Sequence of chain 1.A:
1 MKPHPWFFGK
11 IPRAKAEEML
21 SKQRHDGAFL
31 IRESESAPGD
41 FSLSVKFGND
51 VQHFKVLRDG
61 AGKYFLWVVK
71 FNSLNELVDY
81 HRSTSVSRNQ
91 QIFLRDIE

The small molecule below binds the protein below.
Small molecule (SMILES): CC(C)[C@H](NC(=O)[C@H](CC(N)=O)NC(=O)[C@@H](NC(=O)[C@H](Cc1ccc(OP(=O)(O)O)cc1)NC(=O)[C@H](Cc1ccccc1)NC(=O)[C@@H]1CCCN1C(=O)[C@@H](N)CCCCN)C(C)C)C(N)=O

Binding-site contacts:
Ligand atom N contacts residue ARG13 of chain 1.A at 3.3 Å (salt-bridge).
Ligand atom CG contacts residue SER36 of chain 1.A at 3.5 Å.
Ligand atom CB contacts residue TRP67 of chain 1.A at 3.5 Å (hydrophobic).
Ligand atom O3P contacts residue SER36 of chain 1.A at 2.8 Å (h-bond).
Ligand atom C contacts residue ARG13 of chain 1.A at 3.5 Å.
Ligand atom N contacts residue HIS53 of chain 1.A at 3.0 Å (h-bond).
Ligand atom O2P contacts residue ARG32 of chain 1.A at 2.7 Å (salt-bridge).
Ligand atom CE1 contacts residue ARG13 of chain 1.A at 3.8 Å.
Ligand atom ND2 contacts residue LEU66 of chain 1.A at 3.0 Å (h-bond).
Ligand atom O1P contacts residue ARG32 of chain 1.A at 3.2 Å (salt-bridge).
Ligand atom CB contacts residue HIS53 of chain 1.A at 3.8 Å.
Ligand atom O contacts residue TRP67 of chain 1.A at 3.7 Å.
Ligand atom CB contacts residue ARG13 of chain 1.A at 3.6 Å.
Ligand atom P contacts residue ARG32 of chain 1.A at 3.7 Å.
Ligand atom OD1 contacts residue LYS55 of chain 1.A at 3.0 Å (salt-bridge).
Ligand atom CG1 contacts residue PHE54 of chain 1.A at 3.7 Å (hydrophobic).
Ligand atom OD1 contacts residue PHE54 of chain 1.A at 3.5 Å.
Ligand atom CB contacts residue LYS55 of chain 1.A at 3.8 Å.
Ligand atom O1P contacts residue SER42 of chain 1.A at 2.7 Å (h-bond).
Ligand atom ND2 contacts residue LEU57 of chain 1.A at 3.3 Å.
Ligand atom O1P contacts residue SER34 of chain 1.A at 2.9 Å (h-bond).
Ligand atom CB contacts residue LEU66 of chain 1.A at 3.8 Å (hydrophobic).
Ligand atom CA contacts residue HIS53 of chain 1.A at 3.4 Å.
Ligand atom CG2 contacts residue HIS53 of chain 1.A at 3.7 Å.
Ligand atom C contacts residue HIS53 of chain 1.A at 3.7 Å.
Ligand atom P contacts residue SER34 of chain 1.A at 3.6 Å.
Ligand atom CG contacts residue LYS55 of chain 1.A at 3.7 Å.
Ligand atom CE1 contacts residue SER42 of chain 1.A at 3.7 Å.
Ligand atom O2P contacts residue ARG13 of chain 1.A at 3.1 Å (salt-bridge).
Ligand atom O contacts residue ARG13 of chain 1.A at 2.6 Å (salt-bridge).
Ligand atom CE1 contacts residue ARG13 of chain 1.A at 3.5 Å.
Ligand atom O3P contacts residue SER34 of chain 1.A at 3.5 Å (h-bond).
Ligand atom CZ contacts residue ARG13 of chain 1.A at 3.6 Å.
Ligand atom CA contacts residue TRP67 of chain 1.A at 3.5 Å (hydrophobic).
Ligand atom OH contacts residue SER36 of chain 1.A at 3.1 Å (h-bond).
Ligand atom CD1 contacts residue LYS55 of chain 1.A at 3.7 Å.
Ligand atom CG contacts residue LYS55 of chain 1.A at 3.8 Å.
Ligand atom ND2 contacts residue LYS55 of chain 1.A at 3.0 Å (salt-bridge).
Ligand atom CB contacts residue PHE54 of chain 1.A at 3.6 Å (hydrophobic).
Ligand atom P contacts residue SER36 of chain 1.A at 3.5 Å.